Sequence of chain 1.C:
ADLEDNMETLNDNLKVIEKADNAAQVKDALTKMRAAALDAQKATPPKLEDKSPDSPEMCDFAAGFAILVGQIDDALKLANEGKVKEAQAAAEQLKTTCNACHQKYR

Binding-site contacts:
Ligand atom NAL contacts residue CYS59 of chain 1.C at 3.2 Å (h-bond).
Ligand atom CAH contacts residue ASP54 of chain 1.C at 3.3 Å.
Ligand atom CAC contacts residue GLN41 of chain 1.C at 3.4 Å.
Ligand atom CAG contacts residue ALA62 of chain 1.C at 3.8 Å (hydrophobic).
Ligand atom CAC contacts residue ALA43 of chain 1.C at 3.3 Å (hydrophobic).
Ligand atom CAI contacts residue CYS59 of chain 1.C at 4.1 Å (hydrophobic).
Ligand atom CAE contacts residue ALA43 of chain 1.C at 3.5 Å (hydrophobic).
Ligand atom CAP contacts residue PRO53 of chain 1.C at 2.8 Å (hydrophobic).
Ligand atom NAK contacts residue PRO53 of chain 1.C at 3.7 Å.
Ligand atom CAF contacts residue PRO53 of chain 1.C at 4.1 Å (hydrophobic).
Ligand atom CAM contacts residue CYS59 of chain 1.C at 2.8 Å (hydrophobic).
Ligand atom CAG contacts residue MET58 of chain 1.C at 3.6 Å (hydrophobic).
Ligand atom CAN contacts residue ASP54 of chain 1.C at 3.8 Å.
Ligand atom CAG contacts residue GLN41 of chain 1.C at 4.2 Å.
Ligand atom CAQ contacts residue MET58 of chain 1.C at 4.0 Å (hydrophobic).
Ligand atom CAA contacts residue CYS59 of chain 1.C at 1.8 Å (hydrophobic).
Ligand atom CAE contacts residue GLN41 of chain 1.C at 3.8 Å.
Ligand atom CAI contacts residue PRO53 of chain 1.C at 3.5 Å (hydrophobic).
Ligand atom CAH contacts residue PRO53 of chain 1.C at 3.3 Å (hydrophobic).
Ligand atom CAO contacts residue ALA62 of chain 1.C at 4.1 Å (hydrophobic).
Ligand atom CAI contacts residue MET58 of chain 1.C at 3.4 Å (hydrophobic).
Ligand atom CAC contacts residue MET58 of chain 1.C at 4.0 Å (hydrophobic).
Ligand atom OAB contacts residue CYS59 of chain 1.C at 3.5 Å.
Ligand atom CAD contacts residue PRO53 of chain 1.C at 3.9 Å (hydrophobic).
Ligand atom OAB contacts residue ALA62 of chain 1.C at 3.6 Å.
Ligand atom NAJ contacts residue MET58 of chain 1.C at 3.9 Å.
Ligand atom CAE contacts residue MET58 of chain 1.C at 3.9 Å (hydrophobic).
Ligand atom CAR contacts residue PRO53 of chain 1.C at 3.1 Å (hydrophobic).
Ligand atom CAI contacts residue ALA62 of chain 1.C at 3.8 Å (hydrophobic).
Ligand atom NAL contacts residue ASP54 of chain 1.C at 2.7 Å (salt-bridge).
Ligand atom CAN contacts residue PRO53 of chain 1.C at 3.1 Å (hydrophobic).
Ligand atom CAE contacts residue LYS42 of chain 1.C at 3.6 Å.
Ligand atom CAP contacts residue ASP54 of chain 1.C at 4.0 Å.
Ligand atom NAL contacts residue PRO53 of chain 1.C at 3.6 Å (h-bond).
Ligand atom CAO contacts residue MET58 of chain 1.C at 3.9 Å (hydrophobic).
Ligand atom CAO contacts residue PRO53 of chain 1.C at 3.7 Å (hydrophobic).
Ligand atom CAQ contacts residue PRO53 of chain 1.C at 3.6 Å (hydrophobic).
Ligand atom CAA contacts residue ASP54 of chain 1.C at 3.1 Å.
Ligand atom CAM contacts residue ASP54 of chain 1.C at 3.3 Å.
Ligand atom CAC contacts residue PHE61 of chain 1.C at 4.2 Å (hydrophobic).

This small molecule binds to this protein.
Small molecule (SMILES): CC(=O)Nc1cc2cccnc2c2ncccc12